This protein binds this small molecule.
Small molecule (SMILES): CC(=O)C(=O)O

Sequence of chain 1.F:
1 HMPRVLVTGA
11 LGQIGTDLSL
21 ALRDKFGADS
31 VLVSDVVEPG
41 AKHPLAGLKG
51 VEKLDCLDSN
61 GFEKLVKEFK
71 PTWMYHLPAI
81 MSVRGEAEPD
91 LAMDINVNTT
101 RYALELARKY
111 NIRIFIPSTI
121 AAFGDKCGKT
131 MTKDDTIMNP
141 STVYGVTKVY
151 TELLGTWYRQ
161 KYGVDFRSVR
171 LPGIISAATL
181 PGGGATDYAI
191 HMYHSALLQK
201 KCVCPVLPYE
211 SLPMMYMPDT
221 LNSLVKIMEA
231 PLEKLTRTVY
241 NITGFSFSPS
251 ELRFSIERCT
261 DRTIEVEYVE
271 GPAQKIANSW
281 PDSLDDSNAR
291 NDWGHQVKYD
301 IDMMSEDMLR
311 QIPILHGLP

Binding-site contacts:
Ligand atom C contacts residue TYR144 of chain 1.F at 3.5 Å (hydrophobic).
Ligand atom C contacts residue TRP280 of chain 1.F at 4.3 Å (hydrophobic).
Ligand atom OXT contacts residue TYR144 of chain 1.F at 3.1 Å.
Ligand atom CB contacts residue ILE120 of chain 1.F at 4.0 Å (hydrophobic).
Ligand atom CB contacts residue PRO172 of chain 1.F at 4.1 Å (hydrophobic).
Ligand atom CA contacts residue THR119 of chain 1.F at 4.2 Å.
Ligand atom CA contacts residue NAD1 of chain 1.AA at 4.0 Å.
Ligand atom OXT contacts residue GLY184 of chain 1.F at 3.7 Å.
Ligand atom C contacts residue MET81 of chain 1.F at 3.5 Å (hydrophobic).
Ligand atom O3 contacts residue TRP280 of chain 1.F at 3.7 Å.
Ligand atom C contacts residue GLY184 of chain 1.F at 4.5 Å.
Ligand atom CA contacts residue MET81 of chain 1.F at 4.1 Å (hydrophobic).
Ligand atom CA contacts residue SER82 of chain 1.F at 4.2 Å.
Ligand atom CB contacts residue TRP280 of chain 1.F at 4.1 Å (hydrophobic).
Ligand atom C contacts residue SER82 of chain 1.F at 3.8 Å.
Ligand atom CA contacts residue GLY184 of chain 1.F at 4.5 Å.
Ligand atom OXT contacts residue MET81 of chain 1.F at 3.4 Å.
Ligand atom O3 contacts residue ALA185 of chain 1.F at 3.5 Å (h-bond).
Ligand atom OXT contacts residue TRP280 of chain 1.F at 4.4 Å.
Ligand atom CB contacts residue GLY173 of chain 1.F at 4.0 Å.
Ligand atom CB contacts residue NAD1 of chain 1.AA at 3.5 Å.
Ligand atom CA contacts residue THR186 of chain 1.F at 3.8 Å.
Ligand atom O3 contacts residue MET81 of chain 1.F at 4.3 Å.
Ligand atom CB contacts residue THR119 of chain 1.F at 3.7 Å.
Ligand atom CB contacts residue LEU171 of chain 1.F at 4.5 Å (hydrophobic).
Ligand atom O3 contacts residue GLY184 of chain 1.F at 3.6 Å.
Ligand atom O contacts residue TYR144 of chain 1.F at 2.6 Å (h-bond).
Ligand atom C contacts residue THR119 of chain 1.F at 3.7 Å.
Ligand atom CB contacts residue THR186 of chain 1.F at 4.0 Å.
Ligand atom O contacts residue MET81 of chain 1.F at 3.6 Å.
Ligand atom OXT contacts residue ALA185 of chain 1.F at 4.4 Å.
Ligand atom C contacts residue NAD1 of chain 1.AA at 4.0 Å.
Ligand atom O contacts residue THR119 of chain 1.F at 2.8 Å (h-bond).
Ligand atom O contacts residue NAD1 of chain 1.AA at 3.2 Å.
Ligand atom CA contacts residue TRP280 of chain 1.F at 3.8 Å (hydrophobic).
Ligand atom O3 contacts residue SER82 of chain 1.F at 3.8 Å.
Ligand atom O3 contacts residue THR186 of chain 1.F at 3.0 Å (h-bond).
Ligand atom OXT contacts residue SER82 of chain 1.F at 2.8 Å (h-bond).